Sequence of chain 2.O:
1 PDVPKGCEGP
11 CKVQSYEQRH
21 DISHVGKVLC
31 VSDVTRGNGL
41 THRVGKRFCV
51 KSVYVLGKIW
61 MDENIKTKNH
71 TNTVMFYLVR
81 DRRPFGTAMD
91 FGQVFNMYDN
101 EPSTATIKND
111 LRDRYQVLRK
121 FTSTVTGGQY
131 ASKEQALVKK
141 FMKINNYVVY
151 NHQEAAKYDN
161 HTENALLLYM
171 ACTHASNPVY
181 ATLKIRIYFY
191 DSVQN

Sequence of chain 1.S:
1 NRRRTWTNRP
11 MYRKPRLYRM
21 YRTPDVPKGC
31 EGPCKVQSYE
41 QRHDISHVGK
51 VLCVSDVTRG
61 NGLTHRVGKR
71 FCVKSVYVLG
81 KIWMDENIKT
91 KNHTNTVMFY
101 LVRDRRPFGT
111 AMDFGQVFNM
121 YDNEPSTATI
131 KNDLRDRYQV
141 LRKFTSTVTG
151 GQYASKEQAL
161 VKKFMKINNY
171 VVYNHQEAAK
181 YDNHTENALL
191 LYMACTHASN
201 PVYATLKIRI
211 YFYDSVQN

Sequence of chain 2.Q:
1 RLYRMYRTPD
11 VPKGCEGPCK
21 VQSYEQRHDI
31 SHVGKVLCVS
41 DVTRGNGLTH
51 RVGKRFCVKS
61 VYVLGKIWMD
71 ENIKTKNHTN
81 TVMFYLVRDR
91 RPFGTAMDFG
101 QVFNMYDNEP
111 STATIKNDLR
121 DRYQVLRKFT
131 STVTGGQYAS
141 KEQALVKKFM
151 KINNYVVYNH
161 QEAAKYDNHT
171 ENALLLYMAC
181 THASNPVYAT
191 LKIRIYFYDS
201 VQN

This small molecule binds to this protein.
Small molecule (SMILES): Nc1ccn([C@H]2C[C@H](O[P](=O)(O)OC[C@H]3O[C@@H](n4cnc5c(N)ncnc54)C[C@@H]3O[P](=O)(O)OC[C@H]3O[C@@H](n4cnc5c(N)ncnc54)C[C@@H]3O[P](=O)(O)OC[C@H]3O[C@@H](n4ccc(N)nc4=O)C[C@@H]3O[P](=O)(O)OC[C@H]3O[C@@H](n4ccc(N)nc4=O)C[C@@H]3O[P](=O)(O)OC[C@H]3O[C@@H](n4cnc5c(N)ncnc54)C[C@@H]3O[P](=O)(O)OC[C@H]3O[C@@H](n4ccc(N)nc4=O)C[C@@H]3O)[C@@H](COP(=O)=O)O2)c(=O)n1

Binding-site contacts:
Ligand atom C5 contacts residue TYR198 of chain 2.Q at 3.5 Å (hydrophobic).
Ligand atom O3' contacts residue TYR196 of chain 2.Q at 2.9 Å (h-bond).
Ligand atom C5 contacts residue PHE149 of chain 2.Q at 3.4 Å (hydrophobic).
Ligand atom C5' contacts residue LYS120 of chain 2.O at 3.5 Å.
Ligand atom O2 contacts residue TYR196 of chain 2.Q at 3.2 Å.
Ligand atom C1' contacts residue ARG80 of chain 2.O at 3.7 Å.
Ligand atom OP2 contacts residue LYS120 of chain 2.O at 3.4 Å (salt-bridge).
Ligand atom C2' contacts residue ASN218 of chain 1.S at 3.5 Å.
Ligand atom C6 contacts residue CYS19 of chain 2.Q at 3.7 Å (hydrophobic).
Ligand atom N4 contacts residue SER60 of chain 2.Q at 3.5 Å (h-bond).
Ligand atom C5' contacts residue ASP113 of chain 2.O at 3.7 Å.
Ligand atom OP2 contacts residue TYR62 of chain 2.Q at 2.8 Å (h-bond).
Ligand atom OP2 contacts residue ARG194 of chain 2.Q at 3.1 Å (salt-bridge).
Ligand atom O3' contacts residue ASP113 of chain 2.O at 3.6 Å (salt-bridge).
Ligand atom OP1 contacts residue ARG112 of chain 2.O at 2.9 Å (salt-bridge).
Ligand atom N1 contacts residue PHE149 of chain 2.Q at 3.4 Å.
Ligand atom O3' contacts residue LEU118 of chain 2.O at 3.5 Å (h-bond).
Ligand atom C5' contacts residue ARG112 of chain 2.O at 3.6 Å.
Ligand atom O4' contacts residue ARG80 of chain 2.O at 3.4 Å (salt-bridge).
Ligand atom OP2 contacts residue ARG70 of chain 1.S at 2.5 Å (salt-bridge).
Ligand atom C2 contacts residue PHE149 of chain 2.Q at 3.4 Å (hydrophobic).
Ligand atom N3 contacts residue PHE149 of chain 2.Q at 3.5 Å.
Ligand atom C3' contacts residue TYR196 of chain 2.Q at 3.1 Å (hydrophobic).
Ligand atom N4 contacts residue LYS59 of chain 2.Q at 3.6 Å.
Ligand atom P contacts residue TYR196 of chain 2.Q at 3.5 Å.
Ligand atom OP2 contacts residue TYR196 of chain 2.Q at 2.8 Å (h-bond).
Ligand atom N3 contacts residue TYR196 of chain 2.Q at 3.6 Å.
Ligand atom OP1 contacts residue LYS120 of chain 2.O at 2.9 Å (salt-bridge).
Ligand atom C5' contacts residue ARG70 of chain 1.S at 3.4 Å.
Ligand atom C2' contacts residue TYR196 of chain 2.Q at 3.0 Å (hydrophobic).
Ligand atom OP1 contacts residue ASP113 of chain 2.O at 2.9 Å (salt-bridge).
Ligand atom C2' contacts residue CYS19 of chain 2.Q at 3.7 Å (hydrophobic).
Ligand atom N6 contacts residue PHE149 of chain 2.Q at 3.6 Å.
Ligand atom O5' contacts residue ARG112 of chain 2.O at 3.5 Å.
Ligand atom C4 contacts residue PHE149 of chain 2.Q at 3.5 Å (hydrophobic).
Ligand atom OP1 contacts residue ARG119 of chain 2.O at 3.5 Å.
Ligand atom O4' contacts residue GLN116 of chain 2.O at 3.5 Å (h-bond).
Ligand atom C6 contacts residue PHE149 of chain 2.Q at 3.4 Å (hydrophobic).
Ligand atom OP2 contacts residue ASN218 of chain 1.S at 3.1 Å (h-bond).
Ligand atom C2 contacts residue TYR196 of chain 2.Q at 3.7 Å (hydrophobic).